The small molecule below binds the protein below.
Small molecule (SMILES): CC(=O)N1CCc2c(c(N3CCCc4cc(-c5cnn(C)c5)c(C(F)F)cc43)nn2C2CCOCC2)C1

Binding-site contacts:
Ligand atom N1 contacts residue PRO57 of chain 1.B at 3.7 Å.
Ligand atom C13 contacts residue LEU60 of chain 1.B at 3.6 Å (hydrophobic).
Ligand atom C23 contacts residue ILE73 of chain 1.B at 3.8 Å (hydrophobic).
Ligand atom C26 contacts residue VAL125 of chain 1.B at 3.8 Å (hydrophobic).
Ligand atom F contacts residue ARG124 of chain 1.B at 3.2 Å.
Ligand atom C8 contacts residue PRO61 of chain 1.B at 3.6 Å (hydrophobic).
Ligand atom C7 contacts residue PRO61 of chain 1.B at 3.5 Å (hydrophobic).
Ligand atom F contacts residue VAL125 of chain 1.B at 3.6 Å.
Ligand atom F1 contacts residue ARG124 of chain 1.B at 2.6 Å.
Ligand atom C22 contacts residue PRO61 of chain 1.B at 3.7 Å (hydrophobic).
Ligand atom C3 contacts residue PHE128 of chain 1.B at 3.9 Å (hydrophobic).
Ligand atom C24 contacts residue ASN119 of chain 1.B at 3.4 Å.
Ligand atom N5 contacts residue VAL66 of chain 1.B at 3.8 Å.
Ligand atom C21 contacts residue LEU71 of chain 1.B at 3.8 Å (hydrophobic).
Ligand atom C25 contacts residue VAL66 of chain 1.B at 3.8 Å (hydrophobic).
Ligand atom C18 contacts residue LEU71 of chain 1.B at 3.8 Å (hydrophobic).
Ligand atom C10 contacts residue PRO61 of chain 1.B at 3.9 Å (hydrophobic).
Ligand atom C1 contacts residue LEU60 of chain 1.B at 3.9 Å (hydrophobic).
Ligand atom O1 contacts residue VAL125 of chain 1.B at 3.7 Å.
Ligand atom C5 contacts residue LEU60 of chain 1.B at 3.9 Å (hydrophobic).
Ligand atom C10 contacts residue ARG124 of chain 1.B at 3.7 Å.
Ligand atom C26 contacts residue PHE62 of chain 1.B at 3.9 Å (hydrophobic).
Ligand atom O1 contacts residue ASN119 of chain 1.B at 2.9 Å (h-bond).
Ligand atom C contacts residue LEU60 of chain 1.B at 3.8 Å (hydrophobic).
Ligand atom N2 contacts residue PRO61 of chain 1.B at 3.8 Å.
Ligand atom C20 contacts residue VAL125 of chain 1.B at 3.9 Å (hydrophobic).
Ligand atom C2 contacts residue LEU60 of chain 1.B at 3.8 Å (hydrophobic).
Ligand atom C3 contacts residue LEU60 of chain 1.B at 3.8 Å (hydrophobic).
Ligand atom C26 contacts residue PRO61 of chain 1.B at 3.5 Å (hydrophobic).
Ligand atom C24 contacts residue ILE73 of chain 1.B at 3.8 Å (hydrophobic).
Ligand atom C16 contacts residue ARG124 of chain 1.B at 3.8 Å.
Ligand atom C25 contacts residue VAL125 of chain 1.B at 3.7 Å (hydrophobic).
Ligand atom C6 contacts residue PRO61 of chain 1.B at 3.6 Å (hydrophobic).
Ligand atom N1 contacts residue LEU60 of chain 1.B at 3.4 Å.
Ligand atom C11 contacts residue PRO61 of chain 1.B at 3.9 Å (hydrophobic).
Ligand atom N contacts residue LEU60 of chain 1.B at 3.5 Å.
Ligand atom C9 contacts residue PRO61 of chain 1.B at 3.5 Å (hydrophobic).
Ligand atom C17 contacts residue ARG124 of chain 1.B at 3.8 Å.
Ligand atom C25 contacts residue ASN119 of chain 1.B at 3.8 Å.
Ligand atom C6 contacts residue LEU60 of chain 1.B at 3.8 Å (hydrophobic).

Sequence of chain 1.B:
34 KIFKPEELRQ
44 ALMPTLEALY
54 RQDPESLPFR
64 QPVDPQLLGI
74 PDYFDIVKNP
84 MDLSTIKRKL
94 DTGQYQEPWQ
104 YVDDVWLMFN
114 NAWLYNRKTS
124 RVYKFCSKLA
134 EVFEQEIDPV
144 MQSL